Binding-site contacts:
Ligand atom C3 contacts residue PRO59 of chain 1.C at 4.2 Å (hydrophobic).
Ligand atom O7 contacts residue PRO60 of chain 1.C at 4.5 Å.
Ligand atom C7 contacts residue PRO59 of chain 1.C at 4.0 Å (hydrophobic).
Ligand atom C3 contacts residue ASN62 of chain 1.C at 3.9 Å.
Ligand atom C8 contacts residue PRO60 of chain 1.C at 3.3 Å (hydrophobic).
Ligand atom C8 contacts residue ASN62 of chain 1.C at 4.3 Å.
Ligand atom C7 contacts residue PRO60 of chain 1.C at 3.3 Å (hydrophobic).
Ligand atom C1 contacts residue PRO60 of chain 1.C at 3.4 Å (hydrophobic).
Ligand atom C8 contacts residue VAL61 of chain 1.C at 3.8 Å (hydrophobic).
Ligand atom C1 contacts residue ASN62 of chain 1.C at 1.5 Å.
Ligand atom O7 contacts residue ASN62 of chain 1.C at 3.5 Å (h-bond).
Ligand atom N2 contacts residue PRO59 of chain 1.C at 4.0 Å.
Ligand atom C5 contacts residue ASN62 of chain 1.C at 3.7 Å.
Ligand atom C4 contacts residue ASN62 of chain 1.C at 4.3 Å.
Ligand atom C2 contacts residue PRO60 of chain 1.C at 3.4 Å (hydrophobic).
Ligand atom O5 contacts residue ASN62 of chain 1.C at 2.4 Å (h-bond).
Ligand atom C3 contacts residue PRO60 of chain 1.C at 4.0 Å (hydrophobic).
Ligand atom C8 contacts residue ASN55 of chain 1.C at 3.4 Å.
Ligand atom O3 contacts residue PRO59 of chain 1.C at 3.5 Å.
Ligand atom C7 contacts residue ASN62 of chain 1.C at 3.4 Å.
Ligand atom N2 contacts residue ASN62 of chain 1.C at 3.0 Å (h-bond).
Ligand atom N2 contacts residue VAL61 of chain 1.C at 4.3 Å.
Ligand atom C2 contacts residue ASN62 of chain 1.C at 2.6 Å.
Ligand atom C8 contacts residue PRO59 of chain 1.C at 4.0 Å (hydrophobic).
Ligand atom N2 contacts residue PRO60 of chain 1.C at 2.4 Å (h-bond).

A protein and the small-molecule ligand that binds it are described below.
Small molecule (SMILES): CC(=O)N[C@H]1[C@H](O[C@H]2[C@H](O)[C@@H](NC(C)=O)CO[C@@H]2CO)O[C@H](CO)[C@@H](O)[C@@H]1O

Sequence of chain 1.C:
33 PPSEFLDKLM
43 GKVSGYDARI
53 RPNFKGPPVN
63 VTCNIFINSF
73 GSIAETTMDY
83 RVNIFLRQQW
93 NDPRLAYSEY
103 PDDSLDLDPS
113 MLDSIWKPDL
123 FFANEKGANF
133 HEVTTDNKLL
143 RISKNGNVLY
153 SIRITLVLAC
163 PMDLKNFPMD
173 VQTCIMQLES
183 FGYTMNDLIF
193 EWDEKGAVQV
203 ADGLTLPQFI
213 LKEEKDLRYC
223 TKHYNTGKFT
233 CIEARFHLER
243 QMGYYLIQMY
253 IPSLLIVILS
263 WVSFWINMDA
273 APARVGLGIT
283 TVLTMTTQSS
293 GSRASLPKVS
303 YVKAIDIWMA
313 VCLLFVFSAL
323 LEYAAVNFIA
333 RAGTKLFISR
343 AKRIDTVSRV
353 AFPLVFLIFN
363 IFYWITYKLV